Binding-site contacts:
Ligand atom C5B contacts residue ASP137 of chain 1.A at 3.6 Å.
Ligand atom C2 contacts residue ARG74 of chain 1.A at 3.6 Å.
Ligand atom O1B contacts residue TRP199 of chain 1.A at 2.8 Å (h-bond).
Ligand atom PA contacts residue ARG76 of chain 1.A at 3.5 Å.
Ligand atom O3' contacts residue VAL138 of chain 1.A at 3.5 Å (h-bond).
Ligand atom O2 contacts residue PRO72 of chain 1.A at 3.6 Å (h-bond).
Ligand atom O2B contacts residue HIS232 of chain 1.A at 3.5 Å.
Ligand atom N1 contacts residue PHE111 of chain 1.A at 3.4 Å.
Ligand atom C4B contacts residue ASP137 of chain 1.A at 3.5 Å.
Ligand atom O2A contacts residue ARG76 of chain 1.A at 3.2 Å (salt-bridge).
Ligand atom O1A contacts residue HIS232 of chain 1.A at 3.0 Å (h-bond).
Ligand atom O2 contacts residue ARG74 of chain 1.A at 3.0 Å (salt-bridge).
Ligand atom C6 contacts residue PHE111 of chain 1.A at 3.5 Å (hydrophobic).
Ligand atom O3B contacts residue HIS232 of chain 1.A at 3.4 Å (h-bond).
Ligand atom O4 contacts residue ASP235 of chain 1.A at 3.2 Å.
Ligand atom O1A contacts residue MN1 of chain 1.H at 2.1 Å.
Ligand atom O2' contacts residue VAL138 of chain 1.A at 3.0 Å (h-bond).
Ligand atom PB contacts residue MN1 of chain 1.H at 3.3 Å.
Ligand atom C5 contacts residue ASP235 of chain 1.A at 3.6 Å.
Ligand atom O1B contacts residue GOL1 of chain 1.I at 3.0 Å (h-bond).
Ligand atom C6' contacts residue HIS232 of chain 1.A at 3.2 Å.
Ligand atom C4 contacts residue ASP235 of chain 1.A at 3.6 Å.
Ligand atom O3B contacts residue HIS229 of chain 1.A at 3.2 Å (h-bond).
Ligand atom O3A contacts residue GOL1 of chain 1.I at 3.3 Å (h-bond).
Ligand atom O1A contacts residue ARG76 of chain 1.A at 3.0 Å (salt-bridge).
Ligand atom O2' contacts residue PRO72 of chain 1.A at 2.7 Å (h-bond).
Ligand atom O2A contacts residue HIS232 of chain 1.A at 3.5 Å.
Ligand atom O3B contacts residue MN1 of chain 1.H at 2.1 Å.
Ligand atom C1B contacts residue PRO72 of chain 1.A at 3.5 Å (hydrophobic).
Ligand atom O2 contacts residue ARG76 of chain 1.A at 3.4 Å.
Ligand atom C2B contacts residue PRO72 of chain 1.A at 3.5 Å (hydrophobic).
Ligand atom PA contacts residue MN1 of chain 1.H at 3.4 Å.
Ligand atom O3B contacts residue LYS164 of chain 1.A at 3.1 Å (salt-bridge).
Ligand atom O1A contacts residue ASP139 of chain 1.A at 3.1 Å (salt-bridge).
Ligand atom O2 contacts residue PHE73 of chain 1.A at 3.2 Å.
Ligand atom N3 contacts residue ARG74 of chain 1.A at 2.8 Å (salt-bridge).
Ligand atom C1' contacts residue TRP199 of chain 1.A at 3.5 Å (hydrophobic).
Ligand atom O3' contacts residue ASP137 of chain 1.A at 3.2 Å.
Ligand atom O3' contacts residue ASP139 of chain 1.A at 3.0 Å (salt-bridge).
Ligand atom O2A contacts residue ASP235 of chain 1.A at 3.4 Å (salt-bridge).

A protein and the small-molecule ligand that binds it are described below.
Small molecule (SMILES): NCCCCCCO[P](=O)(O)O[P](=O)(O)OC[C@H]1O[C@@H](n2ccc(=O)[nH]c2=O)[C@H](O)[C@@H]1O

Sequence of chain 1.A:
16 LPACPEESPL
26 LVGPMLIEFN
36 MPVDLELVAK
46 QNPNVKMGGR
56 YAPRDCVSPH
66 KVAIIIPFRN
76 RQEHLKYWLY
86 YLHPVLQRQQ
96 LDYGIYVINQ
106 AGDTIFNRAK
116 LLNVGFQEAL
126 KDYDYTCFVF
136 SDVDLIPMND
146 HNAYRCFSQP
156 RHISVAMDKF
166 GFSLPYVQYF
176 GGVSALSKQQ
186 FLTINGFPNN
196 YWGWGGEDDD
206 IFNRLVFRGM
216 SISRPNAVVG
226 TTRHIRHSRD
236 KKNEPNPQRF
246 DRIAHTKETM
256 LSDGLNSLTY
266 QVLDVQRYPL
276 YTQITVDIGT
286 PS